The protein below binds the small molecule below.
Small molecule (SMILES): Nc1ncnc2c1ncn2[C@H]1C[C@H](O)[C@@H](COP(=O)(O)O)O1

Sequence of chain 1.E:
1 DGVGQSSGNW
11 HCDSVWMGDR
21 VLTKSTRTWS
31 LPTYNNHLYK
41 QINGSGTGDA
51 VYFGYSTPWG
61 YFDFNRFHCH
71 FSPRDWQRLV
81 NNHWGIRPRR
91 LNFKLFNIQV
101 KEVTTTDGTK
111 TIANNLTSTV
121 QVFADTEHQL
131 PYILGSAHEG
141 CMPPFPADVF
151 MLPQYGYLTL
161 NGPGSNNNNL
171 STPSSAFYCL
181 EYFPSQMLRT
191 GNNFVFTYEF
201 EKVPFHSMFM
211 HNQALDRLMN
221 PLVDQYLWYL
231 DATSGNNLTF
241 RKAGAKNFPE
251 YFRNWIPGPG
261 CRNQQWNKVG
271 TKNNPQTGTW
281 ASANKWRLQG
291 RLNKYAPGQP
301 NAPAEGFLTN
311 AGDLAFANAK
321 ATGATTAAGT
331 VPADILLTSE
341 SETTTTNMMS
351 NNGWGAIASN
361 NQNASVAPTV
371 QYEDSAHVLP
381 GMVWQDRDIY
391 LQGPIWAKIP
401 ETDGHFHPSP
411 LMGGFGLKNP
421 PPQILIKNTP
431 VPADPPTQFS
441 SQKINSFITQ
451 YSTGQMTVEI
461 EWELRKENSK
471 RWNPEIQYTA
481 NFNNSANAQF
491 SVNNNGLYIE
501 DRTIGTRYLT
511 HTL

Sequence of chain 1.Q:
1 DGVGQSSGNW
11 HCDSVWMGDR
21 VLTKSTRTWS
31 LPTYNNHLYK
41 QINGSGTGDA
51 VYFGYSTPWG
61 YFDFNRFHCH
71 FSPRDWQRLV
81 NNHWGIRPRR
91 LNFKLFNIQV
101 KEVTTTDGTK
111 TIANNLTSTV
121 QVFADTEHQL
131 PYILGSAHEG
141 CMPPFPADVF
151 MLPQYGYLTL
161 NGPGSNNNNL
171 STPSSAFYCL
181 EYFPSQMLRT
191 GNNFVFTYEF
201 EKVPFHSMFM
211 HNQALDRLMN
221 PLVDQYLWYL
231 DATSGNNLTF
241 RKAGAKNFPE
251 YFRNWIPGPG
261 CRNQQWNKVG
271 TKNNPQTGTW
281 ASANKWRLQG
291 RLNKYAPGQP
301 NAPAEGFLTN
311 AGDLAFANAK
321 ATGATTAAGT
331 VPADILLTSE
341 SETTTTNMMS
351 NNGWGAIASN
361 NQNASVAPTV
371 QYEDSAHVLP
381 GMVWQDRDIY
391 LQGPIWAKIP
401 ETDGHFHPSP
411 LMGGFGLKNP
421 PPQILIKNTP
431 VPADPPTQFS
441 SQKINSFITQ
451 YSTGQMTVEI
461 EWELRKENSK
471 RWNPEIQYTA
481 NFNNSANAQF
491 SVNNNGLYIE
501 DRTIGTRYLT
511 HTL

Binding-site contacts:
Ligand atom N9 contacts residue PRO408 of chain 1.E at 3.8 Å.
Ligand atom C6 contacts residue GLY416 of chain 1.E at 4.2 Å.
Ligand atom C6 contacts residue SER409 of chain 1.E at 3.8 Å.
Ligand atom O2P contacts residue ASP403 of chain 1.Q at 3.9 Å.
Ligand atom C6 contacts residue PRO408 of chain 1.E at 3.8 Å (hydrophobic).
Ligand atom C6 contacts residue PRO204 of chain 1.E at 4.3 Å (hydrophobic).
Ligand atom N6 contacts residue SER409 of chain 1.E at 3.3 Å (h-bond).
Ligand atom N1 contacts residue GLY416 of chain 1.E at 3.1 Å (h-bond).
Ligand atom O2P contacts residue HIS407 of chain 1.E at 4.1 Å.
Ligand atom C5 contacts residue SER409 of chain 1.E at 3.7 Å.
Ligand atom N1 contacts residue PRO408 of chain 1.E at 3.8 Å.
Ligand atom C2 contacts residue GLY416 of chain 1.E at 3.6 Å.
Ligand atom N6 contacts residue GLY414 of chain 1.E at 4.4 Å.
Ligand atom N6 contacts residue PRO408 of chain 1.E at 4.0 Å.
Ligand atom C8 contacts residue PRO408 of chain 1.E at 4.4 Å (hydrophobic).
Ligand atom N7 contacts residue HIS407 of chain 1.E at 3.8 Å.
Ligand atom O2P contacts residue GLY404 of chain 1.Q at 4.2 Å.
Ligand atom C5 contacts residue PRO204 of chain 1.E at 4.1 Å (hydrophobic).
Ligand atom C2 contacts residue PRO408 of chain 1.E at 4.0 Å (hydrophobic).
Ligand atom N6 contacts residue GLY416 of chain 1.E at 3.7 Å.
Ligand atom C2' contacts residue PRO408 of chain 1.E at 4.3 Å (hydrophobic).
Ligand atom C5 contacts residue PRO408 of chain 1.E at 4.2 Å (hydrophobic).
Ligand atom C2' contacts residue HIS407 of chain 1.E at 4.0 Å.
Ligand atom N9 contacts residue HIS407 of chain 1.E at 4.4 Å.
Ligand atom C8 contacts residue SER409 of chain 1.E at 4.2 Å.
Ligand atom C2 contacts residue ILE399 of chain 1.E at 4.3 Å (hydrophobic).
Ligand atom C4 contacts residue PRO408 of chain 1.E at 3.9 Å (hydrophobic).
Ligand atom N7 contacts residue PRO204 of chain 1.E at 4.1 Å.
Ligand atom O1P contacts residue HIS405 of chain 1.Q at 3.9 Å.
Ligand atom N7 contacts residue SER409 of chain 1.E at 3.2 Å (h-bond).
Ligand atom N3 contacts residue PRO408 of chain 1.E at 3.6 Å.
Ligand atom N6 contacts residue PHE415 of chain 1.E at 4.4 Å.
Ligand atom N6 contacts residue PRO204 of chain 1.E at 4.4 Å.
Ligand atom C8 contacts residue HIS407 of chain 1.E at 3.4 Å.
Ligand atom C1' contacts residue PRO408 of chain 1.E at 3.9 Å (hydrophobic).